This protein binds this small molecule.
Small molecule (SMILES): CC(=O)N[C@@H]1[C@@H](O)[C@H](O)[C@@H](CO)O[C@H]1O

Sequence of chain 1.A:
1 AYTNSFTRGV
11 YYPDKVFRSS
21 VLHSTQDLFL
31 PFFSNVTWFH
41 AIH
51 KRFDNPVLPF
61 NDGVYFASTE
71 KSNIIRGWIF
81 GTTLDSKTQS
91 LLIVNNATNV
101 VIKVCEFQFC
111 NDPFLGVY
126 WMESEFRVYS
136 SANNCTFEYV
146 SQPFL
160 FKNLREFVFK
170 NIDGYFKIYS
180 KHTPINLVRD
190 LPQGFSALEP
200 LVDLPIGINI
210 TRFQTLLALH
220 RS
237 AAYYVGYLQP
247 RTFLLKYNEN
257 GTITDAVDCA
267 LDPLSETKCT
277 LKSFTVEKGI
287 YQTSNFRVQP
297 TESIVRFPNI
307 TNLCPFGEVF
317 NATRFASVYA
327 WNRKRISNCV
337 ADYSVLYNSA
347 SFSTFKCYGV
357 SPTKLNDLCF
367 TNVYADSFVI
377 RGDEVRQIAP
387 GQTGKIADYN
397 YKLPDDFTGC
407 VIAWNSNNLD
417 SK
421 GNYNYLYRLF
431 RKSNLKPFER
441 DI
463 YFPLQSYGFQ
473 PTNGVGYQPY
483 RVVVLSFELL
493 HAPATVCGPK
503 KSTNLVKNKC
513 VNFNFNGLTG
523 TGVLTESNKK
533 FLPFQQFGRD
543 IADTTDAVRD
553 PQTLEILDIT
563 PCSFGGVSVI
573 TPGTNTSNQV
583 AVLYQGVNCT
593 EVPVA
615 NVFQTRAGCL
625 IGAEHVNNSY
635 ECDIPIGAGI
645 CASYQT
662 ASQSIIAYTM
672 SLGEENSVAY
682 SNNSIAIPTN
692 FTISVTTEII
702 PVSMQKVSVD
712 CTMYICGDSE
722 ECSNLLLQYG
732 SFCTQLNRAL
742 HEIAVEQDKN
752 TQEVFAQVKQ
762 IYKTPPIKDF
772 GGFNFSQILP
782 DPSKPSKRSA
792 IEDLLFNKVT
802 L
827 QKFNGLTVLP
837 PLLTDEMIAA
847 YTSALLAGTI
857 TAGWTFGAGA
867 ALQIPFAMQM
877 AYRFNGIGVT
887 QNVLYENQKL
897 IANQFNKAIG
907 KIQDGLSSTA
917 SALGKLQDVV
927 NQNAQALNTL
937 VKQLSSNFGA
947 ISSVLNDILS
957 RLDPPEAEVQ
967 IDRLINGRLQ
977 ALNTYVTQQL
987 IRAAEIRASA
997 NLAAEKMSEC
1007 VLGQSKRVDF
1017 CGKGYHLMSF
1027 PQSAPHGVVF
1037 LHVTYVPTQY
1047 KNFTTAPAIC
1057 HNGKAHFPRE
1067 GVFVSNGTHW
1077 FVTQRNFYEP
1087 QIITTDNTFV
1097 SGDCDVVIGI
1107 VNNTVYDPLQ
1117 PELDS

Binding-site contacts:
Ligand atom N2 contacts residue LEU868 of chain 1.B at 3.7 Å.
Ligand atom C7 contacts residue LEU868 of chain 1.B at 4.4 Å (hydrophobic).
Ligand atom C1 contacts residue LEU868 of chain 1.B at 4.1 Å (hydrophobic).
Ligand atom C3 contacts residue ASN1048 of chain 1.A at 3.8 Å.
Ligand atom N2 contacts residue ASN1048 of chain 1.A at 2.9 Å (h-bond).
Ligand atom C7 contacts residue TYR1046 of chain 1.A at 4.0 Å (hydrophobic).
Ligand atom C5 contacts residue ASN1048 of chain 1.A at 3.7 Å.
Ligand atom C8 contacts residue ALA866 of chain 1.B at 3.7 Å (hydrophobic).
Ligand atom C8 contacts residue LEU868 of chain 1.B at 4.2 Å (hydrophobic).
Ligand atom C7 contacts residue ASN1048 of chain 1.A at 4.0 Å.
Ligand atom C8 contacts residue TYR1046 of chain 1.A at 4.2 Å (hydrophobic).
Ligand atom O5 contacts residue ASN1048 of chain 1.A at 2.4 Å (h-bond).
Ligand atom C4 contacts residue ASN1048 of chain 1.A at 4.3 Å.
Ligand atom C1 contacts residue ASN1048 of chain 1.A at 1.4 Å.
Ligand atom C2 contacts residue ASN1048 of chain 1.A at 2.5 Å.
Ligand atom O7 contacts residue TYR1046 of chain 1.A at 3.4 Å (h-bond).

Sequence of chain 1.B:
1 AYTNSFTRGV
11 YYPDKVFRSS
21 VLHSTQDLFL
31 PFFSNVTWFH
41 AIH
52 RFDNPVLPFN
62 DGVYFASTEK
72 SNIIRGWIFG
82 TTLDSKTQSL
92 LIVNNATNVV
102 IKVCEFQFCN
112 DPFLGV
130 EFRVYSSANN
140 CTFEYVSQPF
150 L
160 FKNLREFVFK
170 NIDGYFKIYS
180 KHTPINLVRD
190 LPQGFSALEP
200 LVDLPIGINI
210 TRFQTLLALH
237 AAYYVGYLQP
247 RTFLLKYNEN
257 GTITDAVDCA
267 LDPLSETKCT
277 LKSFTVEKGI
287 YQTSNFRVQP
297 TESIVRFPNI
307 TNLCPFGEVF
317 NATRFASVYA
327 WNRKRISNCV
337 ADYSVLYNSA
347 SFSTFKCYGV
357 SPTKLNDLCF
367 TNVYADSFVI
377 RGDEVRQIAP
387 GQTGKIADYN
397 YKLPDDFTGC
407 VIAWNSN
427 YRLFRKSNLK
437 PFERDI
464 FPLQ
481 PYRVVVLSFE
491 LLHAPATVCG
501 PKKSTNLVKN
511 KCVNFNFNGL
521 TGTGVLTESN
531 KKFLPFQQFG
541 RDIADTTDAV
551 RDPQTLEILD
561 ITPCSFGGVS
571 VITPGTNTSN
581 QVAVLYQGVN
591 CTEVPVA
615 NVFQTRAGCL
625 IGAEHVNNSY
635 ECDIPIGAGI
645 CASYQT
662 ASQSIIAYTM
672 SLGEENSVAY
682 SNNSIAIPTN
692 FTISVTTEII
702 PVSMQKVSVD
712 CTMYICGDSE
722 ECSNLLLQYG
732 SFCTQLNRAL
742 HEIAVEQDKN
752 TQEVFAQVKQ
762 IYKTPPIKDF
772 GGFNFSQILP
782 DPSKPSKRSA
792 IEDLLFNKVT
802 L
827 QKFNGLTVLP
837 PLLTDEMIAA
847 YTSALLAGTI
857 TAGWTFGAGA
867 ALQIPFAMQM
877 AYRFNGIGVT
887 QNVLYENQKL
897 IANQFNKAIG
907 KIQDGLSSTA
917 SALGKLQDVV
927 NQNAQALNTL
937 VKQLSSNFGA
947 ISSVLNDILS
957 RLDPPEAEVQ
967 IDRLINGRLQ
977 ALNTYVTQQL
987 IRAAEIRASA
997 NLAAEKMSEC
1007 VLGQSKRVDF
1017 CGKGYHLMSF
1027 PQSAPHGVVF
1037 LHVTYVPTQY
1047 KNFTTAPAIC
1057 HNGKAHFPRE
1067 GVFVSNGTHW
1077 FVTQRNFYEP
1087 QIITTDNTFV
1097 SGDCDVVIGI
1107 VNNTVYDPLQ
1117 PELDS